Sequence of chain 1.A:
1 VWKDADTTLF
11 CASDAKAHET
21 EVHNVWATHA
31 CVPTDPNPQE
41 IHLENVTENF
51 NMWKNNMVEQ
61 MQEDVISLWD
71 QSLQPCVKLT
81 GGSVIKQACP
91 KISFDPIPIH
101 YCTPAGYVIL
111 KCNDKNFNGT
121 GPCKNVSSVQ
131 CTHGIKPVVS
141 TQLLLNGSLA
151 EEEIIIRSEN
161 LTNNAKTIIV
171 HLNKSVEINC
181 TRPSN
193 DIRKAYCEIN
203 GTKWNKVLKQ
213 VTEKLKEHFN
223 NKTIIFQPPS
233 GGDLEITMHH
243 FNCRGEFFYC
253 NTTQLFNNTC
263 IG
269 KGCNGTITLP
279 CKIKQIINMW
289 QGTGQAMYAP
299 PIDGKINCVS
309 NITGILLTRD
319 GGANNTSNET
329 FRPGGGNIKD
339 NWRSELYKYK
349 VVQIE

Binding-site contacts:
Ligand atom C8 contacts residue ASN118 of chain 1.A at 4.3 Å.
Ligand atom O5 contacts residue THR120 of chain 1.A at 4.0 Å.
Ligand atom C5 contacts residue ASN118 of chain 1.A at 3.7 Å.
Ligand atom C4 contacts residue ASN118 of chain 1.A at 4.2 Å.
Ligand atom C3 contacts residue ASN118 of chain 1.A at 3.7 Å.
Ligand atom C7 contacts residue HIS220 of chain 1.A at 4.2 Å.
Ligand atom C1 contacts residue THR120 of chain 1.A at 3.9 Å.
Ligand atom C3 contacts residue THR120 of chain 1.A at 4.4 Å.
Ligand atom O7 contacts residue HIS220 of chain 1.A at 3.2 Å.
Ligand atom O6 contacts residue PRO122 of chain 1.A at 4.2 Å.
Ligand atom C5 contacts residue THR120 of chain 1.A at 4.0 Å.
Ligand atom O5 contacts residue ASN118 of chain 1.A at 2.4 Å (h-bond).
Ligand atom C8 contacts residue SER158 of chain 1.A at 3.8 Å.
Ligand atom C2 contacts residue ASN118 of chain 1.A at 2.4 Å.
Ligand atom N2 contacts residue ASN118 of chain 1.A at 2.8 Å (h-bond).
Ligand atom C8 contacts residue LEU161 of chain 1.A at 4.2 Å (hydrophobic).
Ligand atom C8 contacts residue ILE156 of chain 1.A at 3.8 Å (hydrophobic).
Ligand atom C1 contacts residue ASN118 of chain 1.A at 1.4 Å.
Ligand atom O7 contacts residue ASN118 of chain 1.A at 3.4 Å (h-bond).
Ligand atom N2 contacts residue THR120 of chain 1.A at 4.3 Å.
Ligand atom C7 contacts residue ILE156 of chain 1.A at 4.3 Å (hydrophobic).
Ligand atom O7 contacts residue ILE156 of chain 1.A at 4.5 Å.
Ligand atom C7 contacts residue ASN118 of chain 1.A at 3.2 Å.

A small-molecule ligand and the protein it binds are described below.
Small molecule (SMILES): CC(=O)N[C@@H]1[C@@H](O)[C@H](O)[C@@H](CO)O[C@H]1O